Binding-site contacts:
Ligand atom O7 contacts residue ASN57 of chain 1.C at 3.4 Å (h-bond).
Ligand atom C7 contacts residue ASN57 of chain 1.C at 3.3 Å.
Ligand atom C8 contacts residue ASN55 of chain 1.C at 3.9 Å.
Ligand atom C8 contacts residue ASN57 of chain 1.C at 3.8 Å.
Ligand atom N2 contacts residue ASN57 of chain 1.C at 2.8 Å (h-bond).
Ligand atom C2 contacts residue ASN57 of chain 1.C at 2.4 Å.
Ligand atom C3 contacts residue ASN57 of chain 1.C at 3.8 Å.
Ligand atom O5 contacts residue ASN57 of chain 1.C at 2.4 Å (h-bond).
Ligand atom C4 contacts residue ASN57 of chain 1.C at 4.2 Å.
Ligand atom C5 contacts residue ASN57 of chain 1.C at 3.7 Å.
Ligand atom C1 contacts residue ASN57 of chain 1.C at 1.5 Å.

Sequence of chain 1.C:
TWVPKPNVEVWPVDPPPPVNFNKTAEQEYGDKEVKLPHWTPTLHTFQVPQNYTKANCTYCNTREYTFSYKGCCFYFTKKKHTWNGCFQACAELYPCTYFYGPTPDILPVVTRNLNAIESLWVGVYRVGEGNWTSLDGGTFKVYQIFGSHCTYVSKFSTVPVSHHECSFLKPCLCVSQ

A protein and the small-molecule ligand that binds it are described below.
Small molecule (SMILES): CC(=O)N[C@@H]1[C@@H](O)[C@H](O)[C@@H](CO)O[C@H]1O